A small-molecule ligand and the protein it binds are described below.
Small molecule (SMILES): CC(=O)N[C@H]1[C@H](O[C@H]2[C@H](O)[C@@H](NC(C)=O)CO[C@@H]2CO)O[C@H](CO)[C@@H](O)[C@@H]1O

Sequence of chain 27.A:
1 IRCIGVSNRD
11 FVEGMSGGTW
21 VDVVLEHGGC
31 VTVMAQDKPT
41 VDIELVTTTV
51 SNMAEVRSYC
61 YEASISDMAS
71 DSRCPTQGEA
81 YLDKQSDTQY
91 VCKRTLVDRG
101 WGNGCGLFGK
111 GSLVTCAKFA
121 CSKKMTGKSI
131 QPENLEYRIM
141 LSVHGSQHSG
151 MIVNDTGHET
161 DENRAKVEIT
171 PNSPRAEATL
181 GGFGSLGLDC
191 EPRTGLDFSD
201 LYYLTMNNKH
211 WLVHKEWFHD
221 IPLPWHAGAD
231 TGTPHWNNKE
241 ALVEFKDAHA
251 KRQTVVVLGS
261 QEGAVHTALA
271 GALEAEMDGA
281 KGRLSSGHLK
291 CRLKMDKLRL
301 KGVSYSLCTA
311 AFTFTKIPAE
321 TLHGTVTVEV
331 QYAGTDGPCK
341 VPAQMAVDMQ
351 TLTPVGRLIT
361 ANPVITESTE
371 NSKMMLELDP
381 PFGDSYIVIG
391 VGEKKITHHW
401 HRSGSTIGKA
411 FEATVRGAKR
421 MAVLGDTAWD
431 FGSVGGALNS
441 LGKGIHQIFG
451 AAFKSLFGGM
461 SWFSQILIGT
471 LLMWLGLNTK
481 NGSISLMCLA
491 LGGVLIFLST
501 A

Binding-site contacts:
Ligand atom O5 contacts residue ASN154 of chain 27.A at 3.7 Å.
Ligand atom C1 contacts residue THR156 of chain 27.A at 4.1 Å.
Ligand atom C7 contacts residue ASN154 of chain 27.A at 1.9 Å.
Ligand atom C6 contacts residue THR156 of chain 27.A at 4.2 Å.
Ligand atom O5 contacts residue THR156 of chain 27.A at 3.9 Å.
Ligand atom C8 contacts residue ASN154 of chain 27.A at 3.4 Å.
Ligand atom O7 contacts residue THR156 of chain 27.A at 4.2 Å.
Ligand atom C8 contacts residue GLY150 of chain 27.A at 4.3 Å.
Ligand atom C5 contacts residue THR156 of chain 27.A at 3.7 Å.
Ligand atom C7 contacts residue VAL153 of chain 27.A at 4.0 Å (hydrophobic).
Ligand atom O7 contacts residue VAL153 of chain 27.A at 2.8 Å (h-bond).
Ligand atom N2 contacts residue ASN154 of chain 27.A at 2.2 Å (h-bond).
Ligand atom C1 contacts residue ASN154 of chain 27.A at 2.6 Å.
Ligand atom O7 contacts residue GLY150 of chain 27.A at 4.2 Å.
Ligand atom C3 contacts residue ASN154 of chain 27.A at 4.3 Å.
Ligand atom C7 contacts residue GLY150 of chain 27.A at 4.5 Å.
Ligand atom O7 contacts residue ASN154 of chain 27.A at 1.3 Å (h-bond).
Ligand atom C2 contacts residue ASN154 of chain 27.A at 2.9 Å.